The small molecule below binds the protein below.
Small molecule (SMILES): CCCCOc1ccc(Cl)cc1CC(=O)Nc1cnccc1C

Sequence of chain 1.A:
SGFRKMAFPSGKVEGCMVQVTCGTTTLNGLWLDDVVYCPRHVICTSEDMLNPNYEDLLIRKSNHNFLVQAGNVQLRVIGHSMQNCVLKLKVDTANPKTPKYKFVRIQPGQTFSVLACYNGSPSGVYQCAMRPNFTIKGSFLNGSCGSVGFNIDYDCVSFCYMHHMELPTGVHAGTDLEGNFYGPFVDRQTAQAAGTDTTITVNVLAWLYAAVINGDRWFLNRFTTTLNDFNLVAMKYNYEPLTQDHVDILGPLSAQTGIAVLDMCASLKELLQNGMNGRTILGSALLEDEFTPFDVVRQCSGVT

Binding-site contacts:
Ligand atom CL contacts residue MET165 of chain 1.A at 3.8 Å.
Ligand atom N1 contacts residue HIS163 of chain 1.A at 2.8 Å (h-bond).
Ligand atom C14 contacts residue PHE140 of chain 1.A at 3.1 Å (hydrophobic).
Ligand atom C11 contacts residue MET165 of chain 1.A at 4.1 Å (hydrophobic).
Ligand atom C3 contacts residue GLN189 of chain 1.A at 3.4 Å.
Ligand atom C13 contacts residue MET165 of chain 1.A at 4.0 Å (hydrophobic).
Ligand atom C5 contacts residue MET49 of chain 1.A at 3.9 Å (hydrophobic).
Ligand atom C13 contacts residue HIS163 of chain 1.A at 3.3 Å.
Ligand atom O1 contacts residue HIS164 of chain 1.A at 4.1 Å.
Ligand atom N1 contacts residue SER144 of chain 1.A at 3.8 Å.
Ligand atom C15 contacts residue LEU141 of chain 1.A at 3.5 Å (hydrophobic).
Ligand atom C13 contacts residue GLU166 of chain 1.A at 3.7 Å.
Ligand atom C7 contacts residue MET49 of chain 1.A at 3.6 Å (hydrophobic).
Ligand atom CL contacts residue HIS41 of chain 1.A at 3.5 Å.
Ligand atom C6 contacts residue MET49 of chain 1.A at 3.4 Å (hydrophobic).
Ligand atom C15 contacts residue PHE140 of chain 1.A at 3.6 Å (hydrophobic).
Ligand atom CL contacts residue MET49 of chain 1.A at 3.9 Å.
Ligand atom C16 contacts residue ASN142 of chain 1.A at 3.7 Å.
Ligand atom CL contacts residue ASP187 of chain 1.A at 3.1 Å.
Ligand atom N1 contacts residue PHE140 of chain 1.A at 3.7 Å.
Ligand atom C8 contacts residue HIS41 of chain 1.A at 3.6 Å.
Ligand atom N contacts residue CYS145 of chain 1.A at 3.7 Å.
Ligand atom C7 contacts residue MET165 of chain 1.A at 3.6 Å (hydrophobic).
Ligand atom C13 contacts residue CYS145 of chain 1.A at 3.8 Å (hydrophobic).
Ligand atom C contacts residue ASN142 of chain 1.A at 3.6 Å.
Ligand atom C11 contacts residue CYS145 of chain 1.A at 4.0 Å (hydrophobic).
Ligand atom C14 contacts residue HIS163 of chain 1.A at 4.0 Å.
Ligand atom C15 contacts residue ASN142 of chain 1.A at 3.7 Å.
Ligand atom C8 contacts residue MET165 of chain 1.A at 3.6 Å (hydrophobic).
Ligand atom C8 contacts residue HIS164 of chain 1.A at 3.4 Å.
Ligand atom C15 contacts residue GLU166 of chain 1.A at 3.4 Å.
Ligand atom C16 contacts residue LEU141 of chain 1.A at 3.9 Å (hydrophobic).
Ligand atom C14 contacts residue GLU166 of chain 1.A at 3.4 Å.
Ligand atom C6 contacts residue ARG188 of chain 1.A at 3.9 Å.
Ligand atom C14 contacts residue LEU141 of chain 1.A at 3.9 Å (hydrophobic).
Ligand atom O1 contacts residue MET165 of chain 1.A at 3.3 Å.
Ligand atom O1 contacts residue GLU166 of chain 1.A at 3.1 Å (salt-bridge).
Ligand atom N1 contacts residue GLU166 of chain 1.A at 3.7 Å.
Ligand atom C17 contacts residue ASN142 of chain 1.A at 3.7 Å.
Ligand atom CL contacts residue ARG188 of chain 1.A at 4.1 Å.